This protein binds this small molecule.
Small molecule (SMILES): C=C(C)[C@@H]1CC[C@]2(C(=O)O)CC[C@]3(C)[C@H](CC[C@@H]4[C@@]5(C)C=C[C@H](O)C(C)(C)[C@H]5CC[C@]43C)[C@@H]12

Sequence of chain 1.A:
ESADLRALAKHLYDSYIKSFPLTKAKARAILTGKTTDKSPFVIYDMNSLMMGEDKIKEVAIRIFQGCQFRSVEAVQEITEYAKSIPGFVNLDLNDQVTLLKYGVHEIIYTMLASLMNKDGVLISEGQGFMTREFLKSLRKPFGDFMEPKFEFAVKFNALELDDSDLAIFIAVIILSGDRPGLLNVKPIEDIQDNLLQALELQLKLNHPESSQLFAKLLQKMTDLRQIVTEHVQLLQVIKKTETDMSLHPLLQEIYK

Binding-site contacts:
Ligand atom C2 contacts residue TYR154 of chain 1.A at 3.3 Å (hydrophobic).
Ligand atom O01 contacts residue ILE168 of chain 1.A at 3.5 Å.
Ligand atom C15 contacts residue SER116 of chain 1.A at 2.8 Å.
Ligand atom C05 contacts residue ILE168 of chain 1.A at 3.2 Å (hydrophobic).
Ligand atom C12 contacts residue TYR154 of chain 1.A at 3.6 Å (hydrophobic).
Ligand atom C3 contacts residue TYR154 of chain 1.A at 3.5 Å (hydrophobic).
Ligand atom C07 contacts residue TYR300 of chain 1.A at 3.4 Å (hydrophobic).
Ligand atom C34 contacts residue MET191 of chain 1.A at 3.5 Å (hydrophobic).
Ligand atom C15 contacts residue CYS112 of chain 1.A at 2.8 Å (hydrophobic).
Ligand atom C24 contacts residue CYS112 of chain 1.A at 3.4 Å (hydrophobic).
Ligand atom C02 contacts residue HIS276 of chain 1.A at 2.9 Å.
Ligand atom C37 contacts residue GLN113 of chain 1.A at 3.4 Å.
Ligand atom C26 contacts residue CYS112 of chain 1.A at 3.6 Å (hydrophobic).
Ligand atom C36 contacts residue CYS112 of chain 1.A at 3.5 Å (hydrophobic).
Ligand atom C2 contacts residue HIS276 of chain 1.A at 3.1 Å.
Ligand atom C27 contacts residue LEU157 of chain 1.A at 3.4 Å (hydrophobic).
Ligand atom C25 contacts residue ARG115 of chain 1.A at 3.3 Å.
Ligand atom C36 contacts residue PHE109 of chain 1.A at 3.4 Å (hydrophobic).
Ligand atom C11 contacts residue TYR154 of chain 1.A at 3.1 Å (hydrophobic).
Ligand atom C12 contacts residue SER116 of chain 1.A at 3.5 Å.
Ligand atom C05 contacts residue VAL166 of chain 1.A at 3.4 Å (hydrophobic).
Ligand atom C3 contacts residue LYS194 of chain 1.A at 3.4 Å.
Ligand atom C28 contacts residue LEU157 of chain 1.A at 3.3 Å (hydrophobic).
Ligand atom C11 contacts residue SER116 of chain 1.A at 3.3 Å.
Ligand atom C33 contacts residue LEU157 of chain 1.A at 3.5 Å (hydrophobic).
Ligand atom C28 contacts residue MET191 of chain 1.A at 3.3 Å (hydrophobic).
Ligand atom C07 contacts residue SER116 of chain 1.A at 3.1 Å.
Ligand atom C20 contacts residue SER116 of chain 1.A at 2.9 Å.
Ligand atom O1 contacts residue SER116 of chain 1.A at 2.7 Å (h-bond).
Ligand atom C34 contacts residue CYS112 of chain 1.A at 3.4 Å (hydrophobic).
Ligand atom C13 contacts residue CYS112 of chain 1.A at 3.5 Å (hydrophobic).
Ligand atom O1 contacts residue ILE153 of chain 1.A at 3.1 Å.
Ligand atom C27 contacts residue MET191 of chain 1.A at 3.3 Å (hydrophobic).
Ligand atom C02 contacts residue TYR300 of chain 1.A at 3.2 Å (hydrophobic).
Ligand atom C01 contacts residue SER116 of chain 1.A at 3.1 Å.
Ligand atom O16 contacts residue TYR154 of chain 1.A at 2.3 Å (h-bond).
Ligand atom C13 contacts residue SER116 of chain 1.A at 3.3 Å.
Ligand atom C35 contacts residue LEU157 of chain 1.A at 3.6 Å (hydrophobic).
Ligand atom O16 contacts residue HIS150 of chain 1.A at 2.8 Å.
Ligand atom C21 contacts residue SER116 of chain 1.A at 3.1 Å.